Binding-site contacts:
Ligand atom N1 contacts residue SER25 of chain 1.B at 3.4 Å (h-bond).
Ligand atom N contacts residue TYR24 of chain 1.B at 3.9 Å.
Ligand atom C7 contacts residue TYR24 of chain 1.B at 4.4 Å (hydrophobic).
Ligand atom C contacts residue SER108 of chain 1.B at 3.6 Å.
Ligand atom C1 contacts residue PHE26 of chain 1.B at 4.1 Å (hydrophobic).
Ligand atom C7 contacts residue PRO110 of chain 1.B at 4.4 Å (hydrophobic).
Ligand atom C1 contacts residue VAL107 of chain 1.B at 4.2 Å (hydrophobic).
Ligand atom C5 contacts residue PHE26 of chain 1.B at 4.3 Å (hydrophobic).
Ligand atom C5 contacts residue ILE21 of chain 1.B at 4.3 Å (hydrophobic).
Ligand atom C4 contacts residue TYR24 of chain 1.B at 4.0 Å (hydrophobic).
Ligand atom N1 contacts residue TYR24 of chain 1.B at 3.5 Å.
Ligand atom C4 contacts residue PRO110 of chain 1.B at 3.9 Å (hydrophobic).
Ligand atom O contacts residue PRO110 of chain 1.B at 3.9 Å.
Ligand atom C9 contacts residue SER25 of chain 1.B at 3.3 Å.
Ligand atom C8 contacts residue SER25 of chain 1.B at 3.7 Å.
Ligand atom C5 contacts residue TYR24 of chain 1.B at 3.9 Å (hydrophobic).
Ligand atom C5 contacts residue SER108 of chain 1.B at 4.5 Å.
Ligand atom C contacts residue PHE26 of chain 1.B at 4.3 Å (hydrophobic).
Ligand atom N1 contacts residue GLN23 of chain 1.B at 4.5 Å.
Ligand atom C contacts residue VAL107 of chain 1.B at 4.2 Å (hydrophobic).
Ligand atom C5 contacts residue PRO110 of chain 1.B at 4.3 Å (hydrophobic).

Sequence of chain 1.B:
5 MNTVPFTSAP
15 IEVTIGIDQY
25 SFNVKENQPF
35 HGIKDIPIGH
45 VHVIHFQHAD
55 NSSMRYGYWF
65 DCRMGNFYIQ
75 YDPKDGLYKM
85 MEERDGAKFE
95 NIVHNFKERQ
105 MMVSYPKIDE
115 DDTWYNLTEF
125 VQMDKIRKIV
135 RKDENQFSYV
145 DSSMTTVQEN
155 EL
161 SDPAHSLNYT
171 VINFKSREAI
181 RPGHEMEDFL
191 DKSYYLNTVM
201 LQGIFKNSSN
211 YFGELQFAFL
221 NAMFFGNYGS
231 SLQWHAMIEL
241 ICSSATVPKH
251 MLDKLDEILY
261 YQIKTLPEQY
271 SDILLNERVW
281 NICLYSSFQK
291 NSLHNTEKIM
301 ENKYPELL

The small molecule below binds the protein below.
Small molecule (SMILES): NCCNC(=O)CC1CCCCC1